Binding-site contacts:
Ligand atom C4 contacts residue ASN128 of chain 1.C at 4.2 Å.
Ligand atom C2 contacts residue ASN128 of chain 1.C at 2.5 Å.
Ligand atom C8 contacts residue ILE299 of chain 1.C at 3.5 Å (hydrophobic).
Ligand atom O7 contacts residue LYS104 of chain 1.C at 3.1 Å.
Ligand atom C8 contacts residue ARG92 of chain 1.E at 4.1 Å.
Ligand atom C7 contacts residue ASN128 of chain 1.C at 4.0 Å.
Ligand atom O7 contacts residue TYR145 of chain 1.C at 3.9 Å.
Ligand atom O5 contacts residue TYR145 of chain 1.C at 4.4 Å.
Ligand atom C5 contacts residue TYR145 of chain 1.C at 4.1 Å (hydrophobic).
Ligand atom C7 contacts residue ASP298 of chain 1.C at 4.0 Å.
Ligand atom C7 contacts residue ARG92 of chain 1.E at 4.5 Å.
Ligand atom C8 contacts residue ASP298 of chain 1.C at 3.6 Å.
Ligand atom C2 contacts residue LYS104 of chain 1.C at 4.2 Å.
Ligand atom C8 contacts residue LEU147 of chain 1.C at 4.5 Å (hydrophobic).
Ligand atom C3 contacts residue ASN128 of chain 1.C at 3.8 Å.
Ligand atom C1 contacts residue ASN128 of chain 1.C at 1.4 Å.
Ligand atom O5 contacts residue ASN128 of chain 1.C at 2.4 Å (h-bond).
Ligand atom C1 contacts residue TYR145 of chain 1.C at 4.2 Å (hydrophobic).
Ligand atom N2 contacts residue ASP298 of chain 1.C at 4.0 Å.
Ligand atom O3 contacts residue LYS104 of chain 1.C at 3.6 Å.
Ligand atom C5 contacts residue ASN128 of chain 1.C at 3.6 Å.
Ligand atom N2 contacts residue ASN128 of chain 1.C at 2.9 Å (h-bond).
Ligand atom O7 contacts residue ARG92 of chain 1.E at 4.0 Å.
Ligand atom C7 contacts residue LYS104 of chain 1.C at 4.2 Å.
Ligand atom C3 contacts residue TYR145 of chain 1.C at 4.1 Å (hydrophobic).

A small-molecule ligand and the protein it binds are described below.
Small molecule (SMILES): CC(=O)N[C@H]1[C@H](O[C@H]2[C@H](O)[C@@H](NC(C)=O)CO[C@@H]2CO)O[C@H](CO)[C@@H](O)[C@@H]1O

Sequence of chain 1.E:
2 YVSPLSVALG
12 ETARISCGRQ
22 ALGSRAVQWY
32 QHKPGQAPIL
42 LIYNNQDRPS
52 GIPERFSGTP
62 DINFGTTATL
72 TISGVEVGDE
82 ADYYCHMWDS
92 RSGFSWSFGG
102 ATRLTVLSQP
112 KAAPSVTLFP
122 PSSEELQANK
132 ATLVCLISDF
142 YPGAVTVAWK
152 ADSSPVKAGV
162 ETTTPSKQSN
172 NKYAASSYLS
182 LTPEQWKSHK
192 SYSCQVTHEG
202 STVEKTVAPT

Sequence of chain 1.C:
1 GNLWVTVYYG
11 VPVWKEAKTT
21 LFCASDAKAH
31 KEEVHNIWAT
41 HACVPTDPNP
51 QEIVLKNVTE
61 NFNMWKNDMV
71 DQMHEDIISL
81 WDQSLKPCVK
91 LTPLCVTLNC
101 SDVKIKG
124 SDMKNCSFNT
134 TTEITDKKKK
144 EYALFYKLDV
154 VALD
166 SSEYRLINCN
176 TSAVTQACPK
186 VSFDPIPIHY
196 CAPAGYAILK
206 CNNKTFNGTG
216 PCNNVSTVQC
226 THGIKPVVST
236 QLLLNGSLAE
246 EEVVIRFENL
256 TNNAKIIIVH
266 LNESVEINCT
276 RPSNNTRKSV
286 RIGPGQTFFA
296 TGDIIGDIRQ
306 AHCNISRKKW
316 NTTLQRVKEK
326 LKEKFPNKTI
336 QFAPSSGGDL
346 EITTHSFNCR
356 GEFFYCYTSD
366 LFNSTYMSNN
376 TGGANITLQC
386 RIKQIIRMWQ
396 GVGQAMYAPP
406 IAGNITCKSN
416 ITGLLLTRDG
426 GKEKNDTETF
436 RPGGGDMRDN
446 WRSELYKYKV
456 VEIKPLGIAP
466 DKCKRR